Binding-site contacts:
Ligand atom O4' contacts residue ASP401 of chain 60.A at 3.2 Å (salt-bridge).
Ligand atom C4 contacts residue VAL495 of chain 60.A at 3.1 Å (hydrophobic).
Ligand atom C6 contacts residue DG3 of chain 60.C at 3.5 Å.
Ligand atom N3 contacts residue GLU493 of chain 60.A at 3.5 Å (salt-bridge).
Ligand atom O6 contacts residue DG3 of chain 60.C at 3.5 Å.
Ligand atom C8 contacts residue DG3 of chain 60.C at 3.6 Å.
Ligand atom C1' contacts residue DG3 of chain 60.C at 3.7 Å.
Ligand atom O4' contacts residue DG3 of chain 60.C at 3.2 Å (h-bond).
Ligand atom C5 contacts residue DG3 of chain 60.C at 3.4 Å.
Ligand atom N1 contacts residue TYR404 of chain 60.A at 3.6 Å.
Ligand atom N2 contacts residue DG3 of chain 60.C at 3.5 Å (h-bond).
Ligand atom C4 contacts residue PHE487 of chain 60.A at 3.7 Å (hydrophobic).
Ligand atom C6 contacts residue TYR404 of chain 60.A at 3.6 Å (hydrophobic).
Ligand atom N9 contacts residue DG3 of chain 60.C at 3.6 Å.
Ligand atom O3' contacts residue ASP401 of chain 60.A at 3.5 Å.
Ligand atom N4 contacts residue GLU493 of chain 60.A at 2.6 Å (salt-bridge).
Ligand atom N4 contacts residue VAL495 of chain 60.A at 3.1 Å.
Ligand atom C6 contacts residue VAL495 of chain 60.A at 3.7 Å (hydrophobic).
Ligand atom N4 contacts residue PHE487 of chain 60.A at 2.9 Å (h-bond).
Ligand atom O5' contacts residue SER403 of chain 60.A at 3.1 Å (h-bond).
Ligand atom N3 contacts residue DG3 of chain 60.C at 3.4 Å.
Ligand atom N4 contacts residue GLU489 of chain 60.A at 3.7 Å.
Ligand atom C2' contacts residue THR494 of chain 60.A at 3.3 Å.
Ligand atom O3' contacts residue HIS496 of chain 60.A at 3.7 Å.
Ligand atom O3' contacts residue SER403 of chain 60.A at 3.5 Å.
Ligand atom C4 contacts residue DG3 of chain 60.C at 3.5 Å.
Ligand atom C5' contacts residue PHE402 of chain 60.A at 3.4 Å (hydrophobic).
Ligand atom OP2 contacts residue HIS496 of chain 60.A at 2.9 Å (h-bond).
Ligand atom C1' contacts residue SER403 of chain 60.A at 3.2 Å.
Ligand atom C5' contacts residue ASP401 of chain 60.A at 3.5 Å.
Ligand atom N1 contacts residue DG3 of chain 60.C at 3.5 Å.
Ligand atom C5' contacts residue SER403 of chain 60.A at 3.2 Å.
Ligand atom C5 contacts residue VAL495 of chain 60.A at 3.0 Å (hydrophobic).
Ligand atom C2 contacts residue TYR404 of chain 60.A at 3.6 Å (hydrophobic).
Ligand atom C4' contacts residue ASP401 of chain 60.A at 3.5 Å.
Ligand atom O4' contacts residue SER403 of chain 60.A at 3.3 Å (h-bond).
Ligand atom O5' contacts residue ASP401 of chain 60.A at 3.7 Å.
Ligand atom O6 contacts residue DG4 of chain 60.C at 3.5 Å (h-bond).
Ligand atom C4 contacts residue GLU493 of chain 60.A at 3.4 Å.
Ligand atom C2 contacts residue DG3 of chain 60.C at 3.4 Å.

Sequence of chain 60.A:
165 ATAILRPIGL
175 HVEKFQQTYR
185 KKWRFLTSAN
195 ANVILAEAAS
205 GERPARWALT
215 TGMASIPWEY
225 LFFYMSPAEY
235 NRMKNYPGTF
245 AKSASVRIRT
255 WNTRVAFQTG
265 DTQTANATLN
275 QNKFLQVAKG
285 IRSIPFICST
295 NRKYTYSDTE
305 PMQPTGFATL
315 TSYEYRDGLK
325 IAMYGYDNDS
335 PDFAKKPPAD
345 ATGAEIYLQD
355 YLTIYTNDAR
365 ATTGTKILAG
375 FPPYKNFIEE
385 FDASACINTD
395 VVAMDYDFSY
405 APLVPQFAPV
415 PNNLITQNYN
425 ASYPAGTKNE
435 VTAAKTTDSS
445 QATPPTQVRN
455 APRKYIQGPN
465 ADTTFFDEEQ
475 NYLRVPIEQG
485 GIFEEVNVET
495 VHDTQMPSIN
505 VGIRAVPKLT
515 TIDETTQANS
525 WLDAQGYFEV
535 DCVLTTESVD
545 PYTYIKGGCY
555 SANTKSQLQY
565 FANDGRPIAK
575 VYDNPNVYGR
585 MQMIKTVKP

This protein binds this small molecule.
Small molecule (SMILES): Nc1ccn([C@H]2C[C@H](O[P](=O)(O)OC[C@H]3O[C@@H](n4cnc5c(=O)nc(N)[nH]c54)C[C@@H]3O[P](=O)(O)OC[C@H]3O[C@@H](n4cnc5c(N)ncnc54)C[C@@H]3O)[C@@H](COP(=O)=O)O2)c(=O)n1